Sequence of chain 1.K:
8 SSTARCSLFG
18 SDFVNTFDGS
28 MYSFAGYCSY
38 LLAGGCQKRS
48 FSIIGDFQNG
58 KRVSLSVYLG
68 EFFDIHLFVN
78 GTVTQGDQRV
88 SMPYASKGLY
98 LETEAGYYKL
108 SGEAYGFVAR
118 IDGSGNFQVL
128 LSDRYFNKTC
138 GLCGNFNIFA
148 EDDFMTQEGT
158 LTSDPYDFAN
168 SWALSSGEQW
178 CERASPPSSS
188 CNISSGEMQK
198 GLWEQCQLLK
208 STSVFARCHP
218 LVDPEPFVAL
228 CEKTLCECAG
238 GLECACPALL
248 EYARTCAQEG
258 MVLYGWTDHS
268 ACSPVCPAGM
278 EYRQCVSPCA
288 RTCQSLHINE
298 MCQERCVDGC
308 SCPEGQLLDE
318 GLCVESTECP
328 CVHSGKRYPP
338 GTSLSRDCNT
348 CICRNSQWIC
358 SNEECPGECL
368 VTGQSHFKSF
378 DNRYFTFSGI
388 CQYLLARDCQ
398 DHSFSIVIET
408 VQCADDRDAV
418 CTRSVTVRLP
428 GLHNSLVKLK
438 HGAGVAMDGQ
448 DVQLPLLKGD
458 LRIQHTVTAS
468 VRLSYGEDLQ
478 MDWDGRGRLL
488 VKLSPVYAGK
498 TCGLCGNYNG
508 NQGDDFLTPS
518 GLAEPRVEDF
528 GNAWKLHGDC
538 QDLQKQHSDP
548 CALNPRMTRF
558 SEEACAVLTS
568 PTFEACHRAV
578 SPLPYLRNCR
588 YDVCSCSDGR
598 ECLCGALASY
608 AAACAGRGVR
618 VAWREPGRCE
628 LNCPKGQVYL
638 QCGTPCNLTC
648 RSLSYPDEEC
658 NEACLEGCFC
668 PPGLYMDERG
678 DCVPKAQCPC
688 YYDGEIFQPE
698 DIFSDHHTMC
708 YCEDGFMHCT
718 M

A protein and the small-molecule ligand that binds it are described below.
Small molecule (SMILES): CC(=O)N[C@@H]1[C@@H](O)[C@H](O)[C@@H](CO)O[C@H]1O

Binding-site contacts:
Ligand atom O5 contacts residue ASN134 of chain 1.K at 2.3 Å (h-bond).
Ligand atom C2 contacts residue ASN134 of chain 1.K at 2.3 Å.
Ligand atom C4 contacts residue ASN134 of chain 1.K at 4.2 Å.
Ligand atom C5 contacts residue ASN134 of chain 1.K at 3.6 Å.
Ligand atom C7 contacts residue PHE133 of chain 1.K at 4.2 Å (hydrophobic).
Ligand atom C7 contacts residue ASN134 of chain 1.K at 3.1 Å.
Ligand atom C8 contacts residue PHE133 of chain 1.K at 3.7 Å (hydrophobic).
Ligand atom C1 contacts residue ASN134 of chain 1.K at 1.4 Å.
Ligand atom C8 contacts residue ASN144 of chain 1.K at 4.4 Å.
Ligand atom C3 contacts residue ASN134 of chain 1.K at 3.7 Å.
Ligand atom O7 contacts residue PHE133 of chain 1.K at 3.8 Å.
Ligand atom C8 contacts residue ASN134 of chain 1.K at 4.2 Å.
Ligand atom N2 contacts residue ASN134 of chain 1.K at 2.8 Å (h-bond).
Ligand atom O7 contacts residue ASN134 of chain 1.K at 3.0 Å (h-bond).